Binding-site contacts:
Ligand atom O11 contacts residue ARG142 of chain 7.A at 3.7 Å.
Ligand atom C1 contacts residue ARG158 of chain 7.B at 3.7 Å.
Ligand atom C1 contacts residue HIS161 of chain 7.B at 4.0 Å.
Ligand atom O11 contacts residue TRP150 of chain 7.B at 3.4 Å.
Ligand atom O10 contacts residue PRO19 of chain 7.A at 4.0 Å.
Ligand atom O7 contacts residue FE1 of chain 7.C at 2.1 Å.
Ligand atom C2 contacts residue HIS163 of chain 7.B at 3.9 Å.
Ligand atom C3 contacts residue GLY18 of chain 7.A at 3.7 Å.
Ligand atom O8 contacts residue HIS161 of chain 7.B at 3.1 Å (h-bond).
Ligand atom O11 contacts residue TYR25 of chain 7.B at 3.8 Å.
Ligand atom O7 contacts residue TYR109 of chain 7.B at 3.0 Å (h-bond).
Ligand atom O7 contacts residue HIS161 of chain 7.B at 3.1 Å (h-bond).
Ligand atom C4 contacts residue PRO19 of chain 7.A at 3.3 Å (hydrophobic).
Ligand atom N9 contacts residue TRP150 of chain 7.B at 4.0 Å.
Ligand atom O7 contacts residue ARG158 of chain 7.B at 3.8 Å.
Ligand atom N9 contacts residue ILE192 of chain 7.B at 3.8 Å.
Ligand atom N9 contacts residue PRO19 of chain 7.A at 3.5 Å.
Ligand atom C6 contacts residue TYR148 of chain 7.B at 3.8 Å (hydrophobic).
Ligand atom C2 contacts residue ARG158 of chain 7.B at 3.2 Å.
Ligand atom C2 contacts residue HIS161 of chain 7.B at 4.0 Å.
Ligand atom C1 contacts residue FE1 of chain 7.C at 2.8 Å.
Ligand atom O8 contacts residue GLN178 of chain 7.B at 3.8 Å.
Ligand atom C6 contacts residue ARG158 of chain 7.B at 3.9 Å.
Ligand atom O8 contacts residue ARG158 of chain 7.B at 2.9 Å (salt-bridge).
Ligand atom C5 contacts residue PRO19 of chain 7.A at 3.5 Å (hydrophobic).
Ligand atom O10 contacts residue THR16 of chain 7.A at 3.6 Å.
Ligand atom O8 contacts residue FE1 of chain 7.C at 2.2 Å.
Ligand atom O8 contacts residue HIS163 of chain 7.B at 2.7 Å.
Ligand atom C3 contacts residue PRO19 of chain 7.A at 3.6 Å (hydrophobic).
Ligand atom O10 contacts residue ARG142 of chain 7.A at 3.9 Å.
Ligand atom O10 contacts residue TYR25 of chain 7.B at 2.4 Å (h-bond).
Ligand atom C3 contacts residue ILE192 of chain 7.B at 3.8 Å (hydrophobic).
Ligand atom C3 contacts residue ARG158 of chain 7.B at 3.8 Å.
Ligand atom C4 contacts residue ILE192 of chain 7.B at 3.9 Å (hydrophobic).
Ligand atom C2 contacts residue FE1 of chain 7.C at 2.8 Å.
Ligand atom O10 contacts residue ILE192 of chain 7.B at 3.5 Å.
Ligand atom N9 contacts residue TYR25 of chain 7.B at 3.5 Å (h-bond).
Ligand atom O11 contacts residue PRO19 of chain 7.A at 3.9 Å.
Ligand atom O7 contacts residue TYR148 of chain 7.B at 3.9 Å.
Ligand atom C5 contacts residue TRP150 of chain 7.B at 4.0 Å (hydrophobic).

A small-molecule ligand and the protein it binds are described below.
Small molecule (SMILES): O=[N+]([O-])c1ccc(O)c(O)c1

Sequence of chain 7.A:
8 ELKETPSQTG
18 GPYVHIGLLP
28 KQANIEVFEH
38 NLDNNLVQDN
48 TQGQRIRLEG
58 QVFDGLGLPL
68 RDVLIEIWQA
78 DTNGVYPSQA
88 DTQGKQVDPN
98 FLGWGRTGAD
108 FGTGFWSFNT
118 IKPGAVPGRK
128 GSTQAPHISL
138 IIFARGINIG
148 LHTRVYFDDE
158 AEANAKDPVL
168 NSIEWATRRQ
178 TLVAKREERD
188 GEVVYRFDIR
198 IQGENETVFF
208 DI

Sequence of chain 7.B:
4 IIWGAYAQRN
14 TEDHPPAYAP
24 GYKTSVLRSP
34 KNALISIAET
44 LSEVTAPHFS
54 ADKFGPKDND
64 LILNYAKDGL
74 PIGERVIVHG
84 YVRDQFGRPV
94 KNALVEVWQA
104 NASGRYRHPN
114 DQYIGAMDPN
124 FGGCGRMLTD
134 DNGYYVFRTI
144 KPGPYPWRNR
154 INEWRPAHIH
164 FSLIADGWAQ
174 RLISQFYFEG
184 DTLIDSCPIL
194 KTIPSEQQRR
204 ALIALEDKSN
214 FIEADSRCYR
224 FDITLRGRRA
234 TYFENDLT